Binding-site contacts:
Ligand atom C8 contacts residue PRO388 of chain 1.A at 4.1 Å (hydrophobic).
Ligand atom S1G contacts residue ARG333 of chain 1.B at 2.5 Å (salt-bridge).
Ligand atom N1 contacts residue PRO179 of chain 1.A at 3.6 Å.
Ligand atom PG contacts residue LYS212 of chain 1.A at 4.0 Å.
Ligand atom N3 contacts residue LEU354 of chain 1.A at 3.7 Å.
Ligand atom O2A contacts residue GLY211 of chain 1.A at 3.3 Å.
Ligand atom O3B contacts residue LYS212 of chain 1.A at 3.4 Å (salt-bridge).
Ligand atom O2A contacts residue ALA214 of chain 1.A at 3.9 Å.
Ligand atom O2G contacts residue LYS212 of chain 1.A at 4.0 Å.
Ligand atom O3G contacts residue THR316 of chain 1.A at 3.7 Å.
Ligand atom PG contacts residue ARG332 of chain 1.B at 3.9 Å.
Ligand atom C6 contacts residue ILE350 of chain 1.A at 4.1 Å (hydrophobic).
Ligand atom S1G contacts residue ARG332 of chain 1.B at 2.8 Å (salt-bridge).
Ligand atom C6 contacts residue VAL180 of chain 1.A at 3.8 Å (hydrophobic).
Ligand atom O2G contacts residue GLU279 of chain 1.A at 3.8 Å.
Ligand atom O3B contacts residue ARG332 of chain 1.B at 3.6 Å.
Ligand atom O1B contacts residue THR213 of chain 1.A at 3.1 Å (h-bond).
Ligand atom PB contacts residue LYS212 of chain 1.A at 3.7 Å.
Ligand atom O1A contacts residue THR213 of chain 1.A at 3.8 Å.
Ligand atom N1 contacts residue ILE181 of chain 1.A at 4.1 Å.
Ligand atom O2B contacts residue LYS212 of chain 1.A at 3.0 Å (salt-bridge).
Ligand atom C5' contacts residue GLY211 of chain 1.A at 4.1 Å.
Ligand atom N6 contacts residue ILE181 of chain 1.A at 3.9 Å.
Ligand atom O3G contacts residue LYS212 of chain 1.A at 3.9 Å.
Ligand atom C8 contacts residue ALA214 of chain 1.A at 4.1 Å (hydrophobic).
Ligand atom C2 contacts residue ILE350 of chain 1.A at 4.0 Å (hydrophobic).
Ligand atom O2A contacts residue THR213 of chain 1.A at 3.6 Å (h-bond).
Ligand atom C2 contacts residue PRO179 of chain 1.A at 3.3 Å (hydrophobic).
Ligand atom N6 contacts residue ILE350 of chain 1.A at 4.0 Å.
Ligand atom N1 contacts residue ILE350 of chain 1.A at 4.1 Å.
Ligand atom O3A contacts residue ARG332 of chain 1.B at 3.3 Å (salt-bridge).
Ligand atom N6 contacts residue VAL180 of chain 1.A at 3.7 Å.
Ligand atom C8 contacts residue GLY211 of chain 1.A at 4.1 Å.
Ligand atom N1 contacts residue VAL180 of chain 1.A at 3.4 Å.
Ligand atom O2B contacts residue GLY211 of chain 1.A at 3.3 Å (h-bond).
Ligand atom O3B contacts residue GLY209 of chain 1.A at 4.1 Å.
Ligand atom PB contacts residue ARG332 of chain 1.B at 4.0 Å.
Ligand atom O3G contacts residue PRO208 of chain 1.A at 4.0 Å.
Ligand atom O2A contacts residue LYS212 of chain 1.A at 3.2 Å (salt-bridge).
Ligand atom C2 contacts residue VAL180 of chain 1.A at 4.0 Å (hydrophobic).

Sequence of chain 1.A:
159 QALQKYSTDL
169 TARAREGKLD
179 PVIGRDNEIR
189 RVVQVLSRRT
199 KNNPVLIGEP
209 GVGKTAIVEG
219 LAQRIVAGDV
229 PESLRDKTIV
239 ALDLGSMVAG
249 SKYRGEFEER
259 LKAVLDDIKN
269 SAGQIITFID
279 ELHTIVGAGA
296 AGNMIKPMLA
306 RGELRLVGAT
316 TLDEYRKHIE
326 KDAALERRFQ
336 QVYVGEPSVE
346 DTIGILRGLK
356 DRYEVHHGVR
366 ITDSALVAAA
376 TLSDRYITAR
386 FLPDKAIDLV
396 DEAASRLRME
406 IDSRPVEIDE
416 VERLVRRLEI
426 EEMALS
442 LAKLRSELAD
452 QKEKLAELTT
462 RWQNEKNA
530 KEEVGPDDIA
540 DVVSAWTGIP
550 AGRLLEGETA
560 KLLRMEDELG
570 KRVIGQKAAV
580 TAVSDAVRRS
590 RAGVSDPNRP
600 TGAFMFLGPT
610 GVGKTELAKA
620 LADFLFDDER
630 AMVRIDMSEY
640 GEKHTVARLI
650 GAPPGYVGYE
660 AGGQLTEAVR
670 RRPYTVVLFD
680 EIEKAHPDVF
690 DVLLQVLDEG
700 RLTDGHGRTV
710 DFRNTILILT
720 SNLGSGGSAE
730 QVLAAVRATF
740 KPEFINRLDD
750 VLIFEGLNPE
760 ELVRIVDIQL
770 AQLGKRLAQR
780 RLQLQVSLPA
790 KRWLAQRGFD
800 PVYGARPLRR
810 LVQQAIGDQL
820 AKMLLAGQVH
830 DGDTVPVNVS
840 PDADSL

This small molecule binds to this protein.
Small molecule (SMILES): Nc1ncnc2c1ncn2[C@@H]1O[C@H](COP(=O)(O)OP(=O)(O)OP(O)(O)=S)[C@@H](O)[C@H]1O

Sequence of chain 1.B:
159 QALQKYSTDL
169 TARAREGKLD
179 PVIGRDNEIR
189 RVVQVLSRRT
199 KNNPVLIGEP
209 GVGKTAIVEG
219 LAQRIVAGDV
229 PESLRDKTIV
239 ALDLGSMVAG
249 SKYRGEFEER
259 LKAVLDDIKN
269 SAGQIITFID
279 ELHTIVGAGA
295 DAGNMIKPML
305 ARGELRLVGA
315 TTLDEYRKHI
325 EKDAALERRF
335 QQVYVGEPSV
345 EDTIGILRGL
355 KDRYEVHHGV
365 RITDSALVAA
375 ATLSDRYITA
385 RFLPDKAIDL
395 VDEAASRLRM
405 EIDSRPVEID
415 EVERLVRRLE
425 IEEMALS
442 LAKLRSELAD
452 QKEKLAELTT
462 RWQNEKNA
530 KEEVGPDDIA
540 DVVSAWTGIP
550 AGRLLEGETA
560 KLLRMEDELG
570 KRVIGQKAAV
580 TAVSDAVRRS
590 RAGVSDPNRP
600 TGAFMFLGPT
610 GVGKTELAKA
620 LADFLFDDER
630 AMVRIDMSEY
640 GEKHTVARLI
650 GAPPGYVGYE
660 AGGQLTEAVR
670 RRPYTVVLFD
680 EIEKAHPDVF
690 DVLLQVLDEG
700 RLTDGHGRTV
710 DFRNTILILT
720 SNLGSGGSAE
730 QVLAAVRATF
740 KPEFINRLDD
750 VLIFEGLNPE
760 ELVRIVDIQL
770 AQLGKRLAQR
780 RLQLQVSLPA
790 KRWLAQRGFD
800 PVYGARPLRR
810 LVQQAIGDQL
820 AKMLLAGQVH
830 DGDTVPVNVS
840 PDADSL